Sequence of chain 4.C:
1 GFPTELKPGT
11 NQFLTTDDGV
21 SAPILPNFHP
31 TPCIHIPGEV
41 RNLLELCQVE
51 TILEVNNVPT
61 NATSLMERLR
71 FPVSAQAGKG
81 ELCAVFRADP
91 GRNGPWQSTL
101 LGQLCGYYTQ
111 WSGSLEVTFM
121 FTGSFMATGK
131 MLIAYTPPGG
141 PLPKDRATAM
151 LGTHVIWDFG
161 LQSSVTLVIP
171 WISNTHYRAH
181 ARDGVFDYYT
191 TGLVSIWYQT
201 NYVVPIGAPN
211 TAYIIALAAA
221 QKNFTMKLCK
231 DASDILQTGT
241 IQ

Binding-site contacts:
Ligand atom N4 contacts residue TRP203 of chain 4.A at 3.6 Å (h-bond).
Ligand atom C16 contacts residue PHE155 of chain 4.A at 3.9 Å (hydrophobic).
Ligand atom C17 contacts residue PHE135 of chain 4.A at 3.9 Å (hydrophobic).
Ligand atom C13 contacts residue PHE135 of chain 4.A at 3.4 Å (hydrophobic).
Ligand atom N1 contacts residue THR114 of chain 4.A at 4.0 Å.
Ligand atom C12 contacts residue MET195 of chain 4.A at 3.8 Å (hydrophobic).
Ligand atom C7 contacts residue TYR201 of chain 4.A at 3.8 Å (hydrophobic).
Ligand atom C16 contacts residue PHE135 of chain 4.A at 3.4 Å (hydrophobic).
Ligand atom O3 contacts residue ASP112 of chain 4.A at 3.6 Å.
Ligand atom C9 contacts residue ILE113 of chain 4.A at 3.7 Å (hydrophobic).
Ligand atom N6 contacts residue ILE24 of chain 4.C at 3.9 Å.
Ligand atom C19 contacts residue VAL192 of chain 4.A at 3.4 Å (hydrophobic).
Ligand atom C7 contacts residue ASN228 of chain 4.A at 3.8 Å.
Ligand atom N1 contacts residue ASP112 of chain 4.A at 3.9 Å.
Ligand atom C2 contacts residue THR114 of chain 4.A at 3.6 Å.
Ligand atom O2 contacts residue PHE137 of chain 4.A at 4.0 Å.
Ligand atom O1 contacts residue MET195 of chain 4.A at 3.2 Å.
Ligand atom C14 contacts residue MET195 of chain 4.A at 3.9 Å (hydrophobic).
Ligand atom C15 contacts residue MET195 of chain 4.A at 3.8 Å (hydrophobic).
Ligand atom C5 contacts residue TRP203 of chain 4.A at 3.8 Å (hydrophobic).
Ligand atom N6 contacts residue PHE155 of chain 4.A at 3.8 Å.
Ligand atom C18 contacts residue PHE155 of chain 4.A at 3.9 Å (hydrophobic).
Ligand atom C4 contacts residue TRP203 of chain 4.A at 4.0 Å (hydrophobic).
Ligand atom C3 contacts residue ASP112 of chain 4.A at 3.0 Å.
Ligand atom C19 contacts residue ILE24 of chain 4.C at 3.5 Å (hydrophobic).
Ligand atom C14 contacts residue PHE135 of chain 4.A at 3.7 Å (hydrophobic).
Ligand atom O2 contacts residue PHE233 of chain 4.A at 3.0 Å.
Ligand atom C22 contacts residue VAL179 of chain 4.A at 3.4 Å (hydrophobic).
Ligand atom N2 contacts residue TRP203 of chain 4.A at 3.9 Å.
Ligand atom C16 contacts residue ILE111 of chain 4.A at 3.5 Å (hydrophobic).
Ligand atom C13 contacts residue ILE111 of chain 4.A at 4.0 Å (hydrophobic).
Ligand atom C2 contacts residue ASP112 of chain 4.A at 2.8 Å.
Ligand atom N5 contacts residue PHE137 of chain 4.A at 3.5 Å.
Ligand atom C15 contacts residue VAL192 of chain 4.A at 3.2 Å (hydrophobic).
Ligand atom C17 contacts residue PHE155 of chain 4.A at 3.7 Å (hydrophobic).
Ligand atom N5 contacts residue PHE233 of chain 4.A at 3.2 Å.
Ligand atom C14 contacts residue PHE155 of chain 4.A at 3.9 Å (hydrophobic).
Ligand atom C13 contacts residue MET195 of chain 4.A at 3.9 Å (hydrophobic).
Ligand atom C8 contacts residue TYR201 of chain 4.A at 3.3 Å (hydrophobic).
Ligand atom O3 contacts residue ILE113 of chain 4.A at 3.0 Å (h-bond).

The protein below binds the small molecule below.
Small molecule (SMILES): Cc1nc(-c2ccc(OCCCCCN3CCN(c4ccnc(N)c4)C3=O)cc2)no1

Sequence of chain 4.A:
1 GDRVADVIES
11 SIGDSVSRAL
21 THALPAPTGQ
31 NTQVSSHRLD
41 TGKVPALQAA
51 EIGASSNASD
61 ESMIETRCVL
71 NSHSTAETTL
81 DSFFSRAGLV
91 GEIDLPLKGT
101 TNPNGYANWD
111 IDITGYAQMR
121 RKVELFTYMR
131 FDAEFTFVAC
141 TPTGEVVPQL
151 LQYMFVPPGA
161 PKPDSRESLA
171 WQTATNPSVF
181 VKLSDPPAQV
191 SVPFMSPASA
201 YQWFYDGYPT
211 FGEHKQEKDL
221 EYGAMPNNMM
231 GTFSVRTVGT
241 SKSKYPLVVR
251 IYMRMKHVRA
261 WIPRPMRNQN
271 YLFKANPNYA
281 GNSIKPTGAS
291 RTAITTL

Sequence of chain 5.C:
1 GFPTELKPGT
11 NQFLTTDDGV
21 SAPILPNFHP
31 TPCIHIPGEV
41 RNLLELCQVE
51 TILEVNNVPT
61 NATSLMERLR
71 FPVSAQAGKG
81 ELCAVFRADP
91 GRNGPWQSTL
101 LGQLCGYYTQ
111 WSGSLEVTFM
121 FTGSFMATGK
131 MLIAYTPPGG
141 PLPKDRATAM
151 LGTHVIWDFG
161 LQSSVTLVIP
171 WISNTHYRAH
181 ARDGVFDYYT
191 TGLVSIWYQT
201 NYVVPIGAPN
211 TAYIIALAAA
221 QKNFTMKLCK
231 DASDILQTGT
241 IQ